Binding-site contacts:
Ligand atom C22 contacts residue CYS109 of chain 1.B at 3.2 Å (hydrophobic).
Ligand atom C1 contacts residue ALA53 of chain 1.B at 3.7 Å (hydrophobic).
Ligand atom C18 contacts residue LEU161 of chain 1.B at 3.2 Å (hydrophobic).
Ligand atom N21 contacts residue CYS109 of chain 1.B at 2.7 Å (h-bond).
Ligand atom C10 contacts residue ASP172 of chain 1.B at 3.6 Å.
Ligand atom C18 contacts residue ALA53 of chain 1.B at 3.7 Å (hydrophobic).
Ligand atom C15 contacts residue TYR37 of chain 1.B at 3.6 Å (hydrophobic).
Ligand atom C11 contacts residue TYR37 of chain 1.B at 3.7 Å (hydrophobic).
Ligand atom C2 contacts residue LYS55 of chain 1.B at 3.5 Å.
Ligand atom N21 contacts residue GLU107 of chain 1.B at 3.7 Å.
Ligand atom C3 contacts residue LEU104 of chain 1.B at 3.7 Å (hydrophobic).
Ligand atom N21 contacts residue PHE108 of chain 1.B at 3.5 Å.
Ligand atom C20 contacts residue ALA53 of chain 1.B at 3.4 Å (hydrophobic).
Ligand atom N19 contacts residue ALA53 of chain 1.B at 3.9 Å.
Ligand atom C1 contacts residue VAL40 of chain 1.B at 3.4 Å (hydrophobic).
Ligand atom N24 contacts residue GLU107 of chain 1.B at 2.6 Å (salt-bridge).
Ligand atom N12 contacts residue VAL171 of chain 1.B at 3.6 Å.
Ligand atom C1 contacts residue LYS55 of chain 1.B at 3.7 Å.
Ligand atom C20 contacts residue CYS109 of chain 1.B at 3.8 Å (hydrophobic).
Ligand atom C3 contacts residue MET106 of chain 1.B at 3.9 Å (hydrophobic).
Ligand atom C20 contacts residue LEU161 of chain 1.B at 3.7 Å (hydrophobic).
Ligand atom C3 contacts residue LYS55 of chain 1.B at 3.3 Å.
Ligand atom C15 contacts residue LEU161 of chain 1.B at 3.9 Å (hydrophobic).
Ligand atom N19 contacts residue VAL171 of chain 1.B at 3.7 Å.
Ligand atom N4 contacts residue LYS55 of chain 1.B at 3.5 Å.
Ligand atom N6 contacts residue MET106 of chain 1.B at 3.9 Å.
Ligand atom N23 contacts residue LEU161 of chain 1.B at 3.7 Å.
Ligand atom N24 contacts residue MET106 of chain 1.B at 3.7 Å.
Ligand atom C14 contacts residue LEU161 of chain 1.B at 3.9 Å (hydrophobic).
Ligand atom N24 contacts residue ALA53 of chain 1.B at 3.4 Å.
Ligand atom N19 contacts residue LEU161 of chain 1.B at 3.6 Å.
Ligand atom N6 contacts residue LYS55 of chain 1.B at 3.8 Å.
Ligand atom C13 contacts residue MET106 of chain 1.B at 3.9 Å (hydrophobic).
Ligand atom C22 contacts residue PHE108 of chain 1.B at 3.5 Å (hydrophobic).
Ligand atom N4 contacts residue MET106 of chain 1.B at 3.9 Å.
Ligand atom C17 contacts residue LEU161 of chain 1.B at 3.2 Å (hydrophobic).
Ligand atom C16 contacts residue TYR37 of chain 1.B at 3.6 Å (hydrophobic).
Ligand atom C16 contacts residue LEU161 of chain 1.B at 3.6 Å (hydrophobic).
Ligand atom C20 contacts residue GLU107 of chain 1.B at 3.6 Å.
Ligand atom C13 contacts residue VAL171 of chain 1.B at 3.9 Å (hydrophobic).

This protein binds this small molecule.
Small molecule (SMILES): Cc1c[nH]nc1[C@H]1CCCN(c2ccc3ncnc(N)c3n2)C1

Sequence of chain 1.B:
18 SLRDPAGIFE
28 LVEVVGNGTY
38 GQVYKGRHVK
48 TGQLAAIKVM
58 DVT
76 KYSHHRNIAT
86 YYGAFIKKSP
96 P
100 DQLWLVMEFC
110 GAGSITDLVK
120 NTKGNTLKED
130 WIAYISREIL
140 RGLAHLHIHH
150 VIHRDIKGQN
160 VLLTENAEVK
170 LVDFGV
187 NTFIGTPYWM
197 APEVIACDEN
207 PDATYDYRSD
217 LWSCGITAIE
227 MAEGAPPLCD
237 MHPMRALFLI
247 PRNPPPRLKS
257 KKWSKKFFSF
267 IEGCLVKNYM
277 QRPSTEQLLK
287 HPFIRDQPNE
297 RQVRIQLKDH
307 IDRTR